The small molecule below binds the protein below.
Small molecule (SMILES): CC(=O)N[C@H]1[C@H](O[C@H]2[C@H](O)[C@@H](NC(C)=O)CO[C@@H]2CO)O[C@H](CO)[C@@H](O)[C@@H]1O

Sequence of chain 1.A:
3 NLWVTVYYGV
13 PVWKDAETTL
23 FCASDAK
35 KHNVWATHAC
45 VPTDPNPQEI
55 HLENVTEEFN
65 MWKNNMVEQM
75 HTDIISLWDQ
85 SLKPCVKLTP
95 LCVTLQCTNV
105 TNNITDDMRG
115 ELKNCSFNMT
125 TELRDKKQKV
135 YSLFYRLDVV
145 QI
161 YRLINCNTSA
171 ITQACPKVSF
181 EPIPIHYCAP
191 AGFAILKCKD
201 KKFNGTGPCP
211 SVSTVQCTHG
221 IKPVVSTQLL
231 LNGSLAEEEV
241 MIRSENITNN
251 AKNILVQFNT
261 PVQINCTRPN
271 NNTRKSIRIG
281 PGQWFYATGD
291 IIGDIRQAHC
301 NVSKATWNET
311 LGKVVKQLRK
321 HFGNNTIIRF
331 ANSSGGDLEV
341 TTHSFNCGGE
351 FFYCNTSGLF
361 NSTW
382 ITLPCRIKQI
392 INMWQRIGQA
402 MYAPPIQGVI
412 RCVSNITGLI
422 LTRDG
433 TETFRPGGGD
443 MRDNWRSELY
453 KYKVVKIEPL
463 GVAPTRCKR

Binding-site contacts:
Ligand atom C2 contacts residue ASN204 of chain 1.A at 2.5 Å.
Ligand atom C7 contacts residue THR206 of chain 1.A at 3.5 Å.
Ligand atom C7 contacts residue ASN204 of chain 1.A at 3.2 Å.
Ligand atom C8 contacts residue GLY205 of chain 1.A at 4.4 Å.
Ligand atom C8 contacts residue SER244 of chain 1.A at 3.9 Å.
Ligand atom C5 contacts residue ASN204 of chain 1.A at 3.7 Å.
Ligand atom C8 contacts residue TRP66 of chain 1.A at 3.8 Å (hydrophobic).
Ligand atom O3 contacts residue THR206 of chain 1.A at 3.9 Å.
Ligand atom O5 contacts residue ASN204 of chain 1.A at 2.4 Å (h-bond).
Ligand atom C8 contacts residue THR206 of chain 1.A at 3.2 Å.
Ligand atom O7 contacts residue ASN204 of chain 1.A at 3.2 Å (h-bond).
Ligand atom C3 contacts residue ASN204 of chain 1.A at 3.8 Å.
Ligand atom C4 contacts residue ASN204 of chain 1.A at 4.2 Å.
Ligand atom C8 contacts residue ASN204 of chain 1.A at 3.2 Å.
Ligand atom C3 contacts residue THR206 of chain 1.A at 3.9 Å.
Ligand atom C1 contacts residue THR206 of chain 1.A at 4.4 Å.
Ligand atom C1 contacts residue ASN204 of chain 1.A at 1.5 Å.
Ligand atom N2 contacts residue THR206 of chain 1.A at 2.8 Å (h-bond).
Ligand atom N2 contacts residue ASN204 of chain 1.A at 2.9 Å (h-bond).
Ligand atom C2 contacts residue THR206 of chain 1.A at 3.9 Å.